Sequence of chain 1.B:
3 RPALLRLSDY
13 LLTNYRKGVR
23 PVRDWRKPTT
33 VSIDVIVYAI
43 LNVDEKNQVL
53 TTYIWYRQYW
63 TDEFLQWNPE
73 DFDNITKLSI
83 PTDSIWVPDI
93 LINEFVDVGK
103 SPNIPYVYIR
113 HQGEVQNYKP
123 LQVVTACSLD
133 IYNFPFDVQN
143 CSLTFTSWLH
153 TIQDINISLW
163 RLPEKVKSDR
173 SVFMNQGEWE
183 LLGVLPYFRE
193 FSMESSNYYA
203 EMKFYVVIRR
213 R

Sequence of chain 1.A:
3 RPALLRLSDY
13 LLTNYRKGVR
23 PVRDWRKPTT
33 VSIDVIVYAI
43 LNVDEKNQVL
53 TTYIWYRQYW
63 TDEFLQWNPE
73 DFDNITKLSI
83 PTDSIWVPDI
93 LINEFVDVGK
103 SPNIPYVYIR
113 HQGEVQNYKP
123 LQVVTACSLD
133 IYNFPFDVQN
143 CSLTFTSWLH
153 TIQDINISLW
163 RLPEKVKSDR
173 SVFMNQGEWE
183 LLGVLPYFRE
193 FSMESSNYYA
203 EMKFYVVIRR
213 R

Binding-site contacts:
Ligand atom N16 contacts residue THR148 of chain 1.B at 4.1 Å.
Ligand atom C04 contacts residue MET195 of chain 1.B at 3.8 Å (hydrophobic).
Ligand atom C20 contacts residue MET195 of chain 1.B at 4.0 Å (hydrophobic).
Ligand atom C07 contacts residue TRP57 of chain 1.A at 3.7 Å (hydrophobic).
Ligand atom C12 contacts residue TYR120 of chain 1.A at 3.9 Å (hydrophobic).
Ligand atom C09 contacts residue ARG59 of chain 1.A at 3.8 Å.
Ligand atom C19 contacts residue MET195 of chain 1.B at 3.7 Å (hydrophobic).
Ligand atom C10 contacts residue TYR58 of chain 1.A at 3.7 Å (hydrophobic).
Ligand atom C04 contacts residue ARG59 of chain 1.A at 3.9 Å.
Ligand atom C03 contacts residue GLU196 of chain 1.B at 4.1 Å.
Ligand atom S06 contacts residue TRP57 of chain 1.A at 4.0 Å.
Ligand atom C18 contacts residue TRP57 of chain 1.A at 3.7 Å (hydrophobic).
Ligand atom N16 contacts residue TRP150 of chain 1.B at 2.7 Å (h-bond).
Ligand atom C10 contacts residue TYR120 of chain 1.A at 3.7 Å (hydrophobic).
Ligand atom C08 contacts residue ARG59 of chain 1.A at 3.9 Å.
Ligand atom C11 contacts residue TRP150 of chain 1.B at 3.7 Å (hydrophobic).
Ligand atom C15 contacts residue TRP150 of chain 1.B at 3.1 Å (hydrophobic).
Ligand atom C03 contacts residue MET195 of chain 1.B at 3.7 Å (hydrophobic).
Ligand atom C21 contacts residue MET195 of chain 1.B at 3.7 Å (hydrophobic).
Ligand atom C11 contacts residue TYR120 of chain 1.A at 3.6 Å (hydrophobic).
Ligand atom C15 contacts residue TYR201 of chain 1.B at 3.6 Å (hydrophobic).
Ligand atom C03 contacts residue ARG59 of chain 1.A at 3.6 Å.
Ligand atom C09 contacts residue TRP57 of chain 1.A at 3.7 Å (hydrophobic).
Ligand atom C17 contacts residue TRP57 of chain 1.A at 4.1 Å (hydrophobic).
Ligand atom N16 contacts residue SER149 of chain 1.B at 3.8 Å.
Ligand atom C18 contacts residue TRP150 of chain 1.B at 3.7 Å (hydrophobic).
Ligand atom C05 contacts residue MET195 of chain 1.B at 3.8 Å (hydrophobic).
Ligand atom N13 contacts residue TRP150 of chain 1.B at 4.1 Å.
Ligand atom C02 contacts residue ARG59 of chain 1.A at 4.0 Å.
Ligand atom C02 contacts residue MET195 of chain 1.B at 3.7 Å (hydrophobic).
Ligand atom C01 contacts residue ARG59 of chain 1.A at 3.8 Å.
Ligand atom C01 contacts residue ARG163 of chain 1.A at 3.6 Å.
Ligand atom N13 contacts residue TRP57 of chain 1.A at 4.0 Å.
Ligand atom C14 contacts residue TRP150 of chain 1.B at 3.5 Å (hydrophobic).
Ligand atom C14 contacts residue TYR201 of chain 1.B at 4.1 Å (hydrophobic).
Ligand atom C20 contacts residue TRP57 of chain 1.A at 3.7 Å (hydrophobic).
Ligand atom C17 contacts residue TRP150 of chain 1.B at 3.7 Å (hydrophobic).
Ligand atom C09 contacts residue TYR120 of chain 1.A at 4.0 Å (hydrophobic).
Ligand atom C12 contacts residue TRP57 of chain 1.A at 3.8 Å (hydrophobic).
Ligand atom C10 contacts residue TRP57 of chain 1.A at 3.8 Å (hydrophobic).

This small molecule binds to this protein.
Small molecule (SMILES): Cc1ccc(Sc2ccccc2N2CCNCC2)c(C)c1